Sequence of chain 1.A:
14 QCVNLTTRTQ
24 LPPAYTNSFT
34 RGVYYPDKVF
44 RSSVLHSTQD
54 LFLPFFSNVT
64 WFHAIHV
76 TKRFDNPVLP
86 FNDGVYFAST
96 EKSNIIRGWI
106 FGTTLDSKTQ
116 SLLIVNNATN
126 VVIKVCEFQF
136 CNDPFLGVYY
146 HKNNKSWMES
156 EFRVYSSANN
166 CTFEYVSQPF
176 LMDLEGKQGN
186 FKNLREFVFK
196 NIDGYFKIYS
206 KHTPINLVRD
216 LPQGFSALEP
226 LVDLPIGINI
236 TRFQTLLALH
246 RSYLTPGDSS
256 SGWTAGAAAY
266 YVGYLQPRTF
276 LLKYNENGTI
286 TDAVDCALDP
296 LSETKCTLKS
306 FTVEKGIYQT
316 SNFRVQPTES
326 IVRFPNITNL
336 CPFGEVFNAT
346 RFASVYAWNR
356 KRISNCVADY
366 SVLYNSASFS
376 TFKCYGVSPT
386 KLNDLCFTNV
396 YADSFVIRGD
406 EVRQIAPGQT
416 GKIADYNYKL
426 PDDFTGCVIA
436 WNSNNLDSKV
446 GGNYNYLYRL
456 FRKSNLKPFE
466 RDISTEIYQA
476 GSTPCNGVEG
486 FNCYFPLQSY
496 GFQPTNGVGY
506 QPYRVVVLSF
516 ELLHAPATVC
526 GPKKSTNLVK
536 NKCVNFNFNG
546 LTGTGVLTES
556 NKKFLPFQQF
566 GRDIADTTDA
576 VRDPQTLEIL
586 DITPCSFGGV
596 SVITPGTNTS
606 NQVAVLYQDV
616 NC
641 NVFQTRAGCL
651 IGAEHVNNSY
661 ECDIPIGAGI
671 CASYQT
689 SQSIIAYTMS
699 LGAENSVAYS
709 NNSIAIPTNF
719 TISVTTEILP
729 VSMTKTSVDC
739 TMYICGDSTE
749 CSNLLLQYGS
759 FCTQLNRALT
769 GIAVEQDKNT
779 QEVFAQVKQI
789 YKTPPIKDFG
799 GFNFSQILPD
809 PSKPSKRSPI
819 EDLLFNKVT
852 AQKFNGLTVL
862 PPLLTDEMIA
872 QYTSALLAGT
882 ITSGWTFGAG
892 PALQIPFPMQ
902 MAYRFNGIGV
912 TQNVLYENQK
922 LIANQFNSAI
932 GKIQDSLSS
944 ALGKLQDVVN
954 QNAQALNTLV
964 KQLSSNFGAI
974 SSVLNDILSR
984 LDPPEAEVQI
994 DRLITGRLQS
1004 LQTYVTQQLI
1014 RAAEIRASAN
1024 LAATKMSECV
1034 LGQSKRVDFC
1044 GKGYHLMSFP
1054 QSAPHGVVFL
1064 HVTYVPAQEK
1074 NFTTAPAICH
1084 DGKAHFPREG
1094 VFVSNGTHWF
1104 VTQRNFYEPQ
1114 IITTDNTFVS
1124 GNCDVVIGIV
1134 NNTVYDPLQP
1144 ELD

This small molecule binds to this protein.
Small molecule (SMILES): CC(=O)N[C@@H]1[C@@H](O)[C@H](O)[C@@H](CO)O[C@H]1O

Binding-site contacts:
Ligand atom C3 contacts residue ASN165 of chain 1.A at 3.8 Å.
Ligand atom C1 contacts residue SER69 of chain 1.O at 3.8 Å.
Ligand atom C7 contacts residue ASN165 of chain 1.A at 3.4 Å.
Ligand atom N2 contacts residue ASN165 of chain 1.A at 2.9 Å (h-bond).
Ligand atom C2 contacts residue SER69 of chain 1.O at 4.5 Å.
Ligand atom C8 contacts residue ASN165 of chain 1.A at 4.5 Å.
Ligand atom C1 contacts residue ASN165 of chain 1.A at 1.4 Å.
Ligand atom O5 contacts residue ASN165 of chain 1.A at 2.4 Å (h-bond).
Ligand atom C2 contacts residue ASN165 of chain 1.A at 2.5 Å.
Ligand atom C8 contacts residue THR167 of chain 1.A at 4.5 Å.
Ligand atom O7 contacts residue ASN165 of chain 1.A at 3.5 Å (h-bond).
Ligand atom C5 contacts residue ASN165 of chain 1.A at 3.7 Å.
Ligand atom C4 contacts residue ASN165 of chain 1.A at 4.2 Å.
Ligand atom O5 contacts residue SER69 of chain 1.O at 3.5 Å (h-bond).

Sequence of chain 1.O:
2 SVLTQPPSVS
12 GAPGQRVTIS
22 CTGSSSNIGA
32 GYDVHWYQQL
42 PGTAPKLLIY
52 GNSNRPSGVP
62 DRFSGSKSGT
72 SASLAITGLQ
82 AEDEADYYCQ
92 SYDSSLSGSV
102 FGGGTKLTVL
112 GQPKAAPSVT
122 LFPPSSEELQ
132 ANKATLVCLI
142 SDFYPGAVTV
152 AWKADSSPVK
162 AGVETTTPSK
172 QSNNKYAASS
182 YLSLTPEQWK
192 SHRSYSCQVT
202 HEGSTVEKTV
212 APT